Binding-site contacts:
Ligand atom NAR contacts residue ASN86 of chain 1.A at 3.1 Å (h-bond).
Ligand atom CAP contacts residue VAL40 of chain 1.A at 3.8 Å (hydrophobic).
Ligand atom CAP contacts residue VAL35 of chain 1.A at 3.8 Å (hydrophobic).
Ligand atom CAQ contacts residue TYR85 of chain 1.A at 4.1 Å (hydrophobic).
Ligand atom NAM contacts residue TYR85 of chain 1.A at 3.6 Å.
Ligand atom NAA contacts residue VAL30 of chain 1.A at 2.6 Å (h-bond).
Ligand atom N contacts residue ASN86 of chain 1.A at 2.9 Å (h-bond).
Ligand atom OAX contacts residue ALA82 of chain 1.A at 4.0 Å.
Ligand atom OAX contacts residue TYR85 of chain 1.A at 3.9 Å.
Ligand atom CAW contacts residue ASN86 of chain 1.A at 4.0 Å.
Ligand atom CAL contacts residue TYR85 of chain 1.A at 4.1 Å (hydrophobic).
Ligand atom OAX contacts residue ASN86 of chain 1.A at 3.1 Å (h-bond).
Ligand atom NAO contacts residue VAL35 of chain 1.A at 3.5 Å.
Ligand atom CA contacts residue ASN86 of chain 1.A at 3.8 Å.
Ligand atom CAL contacts residue ASP93 of chain 1.A at 3.3 Å.
Ligand atom CAV contacts residue TYR43 of chain 1.A at 4.1 Å (hydrophobic).
Ligand atom OAX contacts residue ILE96 of chain 1.A at 4.0 Å.
Ligand atom CAG contacts residue TYR85 of chain 1.A at 3.9 Å (hydrophobic).
Ligand atom CB contacts residue ASN86 of chain 1.A at 4.1 Å.
Ligand atom CAQ contacts residue ASN86 of chain 1.A at 4.1 Å.
Ligand atom CB contacts residue ASP93 of chain 1.A at 3.5 Å.
Ligand atom CAB contacts residue VAL30 of chain 1.A at 3.5 Å (hydrophobic).
Ligand atom NAH contacts residue ASN86 of chain 1.A at 2.8 Å (h-bond).
Ligand atom CB contacts residue GLY92 of chain 1.A at 3.5 Å.
Ligand atom NAU contacts residue ASN86 of chain 1.A at 3.3 Å (h-bond).
Ligand atom CAL contacts residue ASN86 of chain 1.A at 3.2 Å.
Ligand atom CAN contacts residue VAL35 of chain 1.A at 3.9 Å (hydrophobic).
Ligand atom NAU contacts residue ASP93 of chain 1.A at 3.2 Å (salt-bridge).
Ligand atom NAA contacts residue LYS33 of chain 1.A at 4.0 Å.
Ligand atom CAD contacts residue VAL30 of chain 1.A at 4.1 Å (hydrophobic).
Ligand atom NAH contacts residue TYR85 of chain 1.A at 4.1 Å.
Ligand atom C contacts residue ASN86 of chain 1.A at 3.8 Å.
Ligand atom NAO contacts residue VAL40 of chain 1.A at 3.8 Å.
Ligand atom CAV contacts residue VAL35 of chain 1.A at 3.5 Å (hydrophobic).
Ligand atom CA contacts residue ASP93 of chain 1.A at 3.6 Å.
Ligand atom CAC contacts residue VAL30 of chain 1.A at 3.3 Å (hydrophobic).
Ligand atom NAR contacts residue TYR85 of chain 1.A at 3.5 Å.
Ligand atom NAU contacts residue TYR85 of chain 1.A at 3.3 Å (h-bond).
Ligand atom CAG contacts residue ASN86 of chain 1.A at 3.6 Å.
Ligand atom N contacts residue ASP93 of chain 1.A at 2.6 Å (salt-bridge).

This small molecule binds to this protein.
Small molecule (SMILES): [H]/N=C(/N)N[C@H](C)C(=O)Nc1nc(C(C)=O)c(-c2cncc(N)c2)s1

Sequence of chain 1.A:
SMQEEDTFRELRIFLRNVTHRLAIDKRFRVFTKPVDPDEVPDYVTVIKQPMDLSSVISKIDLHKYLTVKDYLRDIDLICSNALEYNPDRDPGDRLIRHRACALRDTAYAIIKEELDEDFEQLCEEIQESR